Sequence of chain 1.C:
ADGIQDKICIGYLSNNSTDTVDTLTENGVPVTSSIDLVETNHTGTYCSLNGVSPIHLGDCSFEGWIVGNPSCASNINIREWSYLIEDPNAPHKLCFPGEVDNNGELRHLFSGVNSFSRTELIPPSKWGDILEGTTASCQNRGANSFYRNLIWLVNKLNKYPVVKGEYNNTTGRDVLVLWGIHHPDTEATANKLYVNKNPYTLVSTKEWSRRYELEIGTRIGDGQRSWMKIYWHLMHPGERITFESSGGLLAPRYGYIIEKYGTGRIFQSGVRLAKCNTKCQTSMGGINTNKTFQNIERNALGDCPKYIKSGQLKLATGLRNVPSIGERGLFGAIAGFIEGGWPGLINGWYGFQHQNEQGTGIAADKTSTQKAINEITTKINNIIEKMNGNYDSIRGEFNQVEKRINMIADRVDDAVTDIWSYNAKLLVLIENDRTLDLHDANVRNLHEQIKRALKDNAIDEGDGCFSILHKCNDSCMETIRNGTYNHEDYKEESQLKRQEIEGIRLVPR

This protein binds this small molecule.
Small molecule (SMILES): CC(=O)N[C@H]1[C@H](O[C@H]2[C@H](O)[C@@H](NC(C)=O)CO[C@@H]2CO)O[C@H](CO)[C@@H](O)[C@@H]1O

Binding-site contacts:
Ligand atom O7 contacts residue ASN174 of chain 1.C at 3.1 Å (h-bond).
Ligand atom C1 contacts residue ARG246 of chain 1.C at 4.0 Å.
Ligand atom C5 contacts residue ARG246 of chain 1.C at 4.0 Å.
Ligand atom O3 contacts residue GLU172 of chain 1.C at 4.2 Å.
Ligand atom O7 contacts residue ARG246 of chain 1.C at 3.5 Å (salt-bridge).
Ligand atom C7 contacts residue ARG246 of chain 1.C at 4.5 Å.
Ligand atom O5 contacts residue ASN174 of chain 1.C at 2.4 Å (h-bond).
Ligand atom C7 contacts residue GLU172 of chain 1.C at 3.7 Å.
Ligand atom N2 contacts residue GLU172 of chain 1.C at 2.6 Å (salt-bridge).
Ligand atom C5 contacts residue GLU172 of chain 1.C at 4.4 Å.
Ligand atom N2 contacts residue ASN174 of chain 1.C at 2.7 Å (h-bond).
Ligand atom O5 contacts residue ARG246 of chain 1.C at 4.2 Å.
Ligand atom C8 contacts residue GLU172 of chain 1.C at 3.6 Å.
Ligand atom C1 contacts residue ASN174 of chain 1.C at 1.4 Å.
Ligand atom C4 contacts residue ASN174 of chain 1.C at 4.1 Å.
Ligand atom C2 contacts residue ASN174 of chain 1.C at 2.2 Å.
Ligand atom C2 contacts residue GLU172 of chain 1.C at 3.2 Å.
Ligand atom C5 contacts residue ASN174 of chain 1.C at 3.6 Å.
Ligand atom C3 contacts residue ASN174 of chain 1.C at 3.6 Å.
Ligand atom C4 contacts residue GLU172 of chain 1.C at 4.4 Å.
Ligand atom C1 contacts residue GLU172 of chain 1.C at 3.2 Å.
Ligand atom C7 contacts residue ASN174 of chain 1.C at 3.1 Å.
Ligand atom O5 contacts residue GLU172 of chain 1.C at 4.3 Å.
Ligand atom C8 contacts residue ASN174 of chain 1.C at 4.3 Å.
Ligand atom C3 contacts residue GLU172 of chain 1.C at 3.4 Å.
Ligand atom C8 contacts residue ARG246 of chain 1.C at 4.4 Å.